Sequence of chain 1.F:
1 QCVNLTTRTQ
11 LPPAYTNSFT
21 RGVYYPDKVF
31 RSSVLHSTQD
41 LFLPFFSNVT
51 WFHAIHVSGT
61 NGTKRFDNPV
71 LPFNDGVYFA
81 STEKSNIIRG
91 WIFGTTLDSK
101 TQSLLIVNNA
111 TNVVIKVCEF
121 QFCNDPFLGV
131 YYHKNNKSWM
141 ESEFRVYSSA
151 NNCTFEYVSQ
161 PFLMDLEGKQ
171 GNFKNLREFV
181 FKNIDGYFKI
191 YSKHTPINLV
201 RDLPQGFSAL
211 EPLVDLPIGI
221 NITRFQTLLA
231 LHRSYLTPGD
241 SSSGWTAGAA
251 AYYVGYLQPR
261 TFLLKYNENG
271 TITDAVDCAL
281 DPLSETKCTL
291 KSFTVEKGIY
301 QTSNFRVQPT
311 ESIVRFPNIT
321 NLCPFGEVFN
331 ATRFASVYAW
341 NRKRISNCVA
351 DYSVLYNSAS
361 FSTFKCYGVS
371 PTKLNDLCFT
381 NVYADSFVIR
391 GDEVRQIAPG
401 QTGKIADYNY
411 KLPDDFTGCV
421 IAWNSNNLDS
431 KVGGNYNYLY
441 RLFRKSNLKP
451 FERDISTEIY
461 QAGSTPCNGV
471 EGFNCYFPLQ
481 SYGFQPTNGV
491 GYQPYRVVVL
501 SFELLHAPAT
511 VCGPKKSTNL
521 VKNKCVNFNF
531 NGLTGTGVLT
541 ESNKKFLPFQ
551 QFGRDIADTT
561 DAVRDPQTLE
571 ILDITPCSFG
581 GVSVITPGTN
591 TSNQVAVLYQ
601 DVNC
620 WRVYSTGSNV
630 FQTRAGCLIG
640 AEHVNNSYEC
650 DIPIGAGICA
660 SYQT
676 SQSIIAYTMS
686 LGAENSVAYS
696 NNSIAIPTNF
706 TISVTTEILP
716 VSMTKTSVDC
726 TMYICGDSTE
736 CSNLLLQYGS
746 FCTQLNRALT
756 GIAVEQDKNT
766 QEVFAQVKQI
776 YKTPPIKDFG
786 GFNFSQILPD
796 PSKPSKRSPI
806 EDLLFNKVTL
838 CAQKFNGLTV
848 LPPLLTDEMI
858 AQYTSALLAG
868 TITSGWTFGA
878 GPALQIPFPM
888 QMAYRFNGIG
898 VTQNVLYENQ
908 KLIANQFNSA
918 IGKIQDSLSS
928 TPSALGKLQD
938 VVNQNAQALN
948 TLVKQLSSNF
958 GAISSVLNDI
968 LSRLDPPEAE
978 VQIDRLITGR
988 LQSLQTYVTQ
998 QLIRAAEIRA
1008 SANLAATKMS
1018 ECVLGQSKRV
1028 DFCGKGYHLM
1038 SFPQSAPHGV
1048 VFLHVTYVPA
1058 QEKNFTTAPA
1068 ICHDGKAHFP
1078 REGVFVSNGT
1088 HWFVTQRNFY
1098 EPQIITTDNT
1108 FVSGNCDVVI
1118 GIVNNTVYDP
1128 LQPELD

The small molecule below binds the protein below.
Small molecule (SMILES): CC(=O)N[C@H]1[C@H](O[C@H]2[C@H](O)[C@@H](NC(C)=O)CO[C@@H]2CO)O[C@H](CO)[C@@H](O)[C@@H]1O

Binding-site contacts:
Ligand atom O5 contacts residue ASN704 of chain 1.F at 2.3 Å (h-bond).
Ligand atom O7 contacts residue ASN704 of chain 1.F at 4.5 Å.
Ligand atom O4 contacts residue LEU909 of chain 1.F at 4.0 Å.
Ligand atom C6 contacts residue GLN913 of chain 1.F at 4.2 Å.
Ligand atom C1 contacts residue ASN704 of chain 1.F at 1.4 Å.
Ligand atom C3 contacts residue ASN704 of chain 1.F at 3.8 Å.
Ligand atom C4 contacts residue ASN704 of chain 1.F at 4.2 Å.
Ligand atom C3 contacts residue LEU909 of chain 1.F at 4.2 Å (hydrophobic).
Ligand atom N2 contacts residue ASN704 of chain 1.F at 2.9 Å (h-bond).
Ligand atom C2 contacts residue ASN704 of chain 1.F at 2.4 Å.
Ligand atom C7 contacts residue ASN704 of chain 1.F at 3.9 Å.
Ligand atom C5 contacts residue LEU909 of chain 1.F at 4.2 Å (hydrophobic).
Ligand atom C4 contacts residue LEU909 of chain 1.F at 4.3 Å (hydrophobic).
Ligand atom C5 contacts residue ASN704 of chain 1.F at 3.6 Å.